Sequence of chain 1.D:
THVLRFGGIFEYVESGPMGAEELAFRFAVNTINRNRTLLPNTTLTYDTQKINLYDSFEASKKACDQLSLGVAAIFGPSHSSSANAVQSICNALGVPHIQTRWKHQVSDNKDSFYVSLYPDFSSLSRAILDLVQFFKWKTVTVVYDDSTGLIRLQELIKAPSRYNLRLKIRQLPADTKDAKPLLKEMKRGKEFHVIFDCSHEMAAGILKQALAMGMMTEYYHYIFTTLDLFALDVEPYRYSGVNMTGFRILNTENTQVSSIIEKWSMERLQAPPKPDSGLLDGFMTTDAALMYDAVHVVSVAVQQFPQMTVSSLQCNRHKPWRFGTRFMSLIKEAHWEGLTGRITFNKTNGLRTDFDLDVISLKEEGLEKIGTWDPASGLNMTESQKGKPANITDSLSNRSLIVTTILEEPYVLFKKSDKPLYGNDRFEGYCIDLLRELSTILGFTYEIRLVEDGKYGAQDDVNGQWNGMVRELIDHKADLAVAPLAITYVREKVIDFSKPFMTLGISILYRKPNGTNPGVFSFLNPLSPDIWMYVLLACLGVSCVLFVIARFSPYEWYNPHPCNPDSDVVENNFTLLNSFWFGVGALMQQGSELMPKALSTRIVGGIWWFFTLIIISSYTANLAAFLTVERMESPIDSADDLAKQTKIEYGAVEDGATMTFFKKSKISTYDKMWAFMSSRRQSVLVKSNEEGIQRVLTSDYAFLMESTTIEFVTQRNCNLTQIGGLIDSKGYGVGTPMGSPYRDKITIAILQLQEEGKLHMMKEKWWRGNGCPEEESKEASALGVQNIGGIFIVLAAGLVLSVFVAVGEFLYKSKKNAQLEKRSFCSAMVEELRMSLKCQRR

A small-molecule ligand and the protein it binds are described below.
Small molecule (SMILES): CC(=O)N[C@H]1[C@H](O[C@H]2[C@H](O)[C@@H](NC(C)=O)CO[C@@H]2CO)O[C@H](CO)[C@@H](O[C@@H]2O[C@H](CO)[C@@H](O)[C@H](O)[C@@H]2O)[C@@H]1O

Binding-site contacts:
Ligand atom C1 contacts residue THR69 of chain 1.D at 3.7 Å.
Ligand atom C5 contacts residue THR69 of chain 1.D at 4.0 Å.
Ligand atom C8 contacts residue GLN288 of chain 1.D at 4.4 Å.
Ligand atom C7 contacts residue ASN67 of chain 1.D at 3.0 Å.
Ligand atom N2 contacts residue THR69 of chain 1.D at 4.4 Å.
Ligand atom C3 contacts residue THR69 of chain 1.D at 4.4 Å.
Ligand atom C1 contacts residue ASN67 of chain 1.D at 1.4 Å.
Ligand atom C3 contacts residue ASN67 of chain 1.D at 3.9 Å.
Ligand atom N2 contacts residue ASN67 of chain 1.D at 3.0 Å (h-bond).
Ligand atom C4 contacts residue ASN67 of chain 1.D at 4.2 Å.
Ligand atom O7 contacts residue ASN67 of chain 1.D at 2.9 Å (h-bond).
Ligand atom O5 contacts residue ASN67 of chain 1.D at 2.4 Å (h-bond).
Ligand atom C5 contacts residue ASN67 of chain 1.D at 3.7 Å.
Ligand atom C8 contacts residue ASN67 of chain 1.D at 3.8 Å.
Ligand atom C2 contacts residue THR69 of chain 1.D at 4.4 Å.
Ligand atom O3 contacts residue GLN288 of chain 1.D at 3.6 Å.
Ligand atom O5 contacts residue THR69 of chain 1.D at 4.2 Å.
Ligand atom C2 contacts residue ASN67 of chain 1.D at 2.5 Å.
Ligand atom C7 contacts residue THR69 of chain 1.D at 3.6 Å.
Ligand atom O7 contacts residue THR69 of chain 1.D at 2.4 Å (h-bond).